Binding-site contacts:
Ligand atom C2 contacts residue ASN290 of chain 1.A at 3.9 Å.
Ligand atom O1 contacts residue ASN290 of chain 1.A at 4.2 Å.
Ligand atom C5 contacts residue ASN290 of chain 1.A at 2.9 Å.
Ligand atom C1 contacts residue ASN290 of chain 1.A at 3.1 Å.
Ligand atom C6 contacts residue ASN290 of chain 1.A at 3.4 Å.
Ligand atom O4 contacts residue ASN290 of chain 1.A at 3.9 Å.
Ligand atom C3 contacts residue ASN290 of chain 1.A at 3.5 Å.
Ligand atom O6 contacts residue ASN290 of chain 1.A at 3.7 Å.
Ligand atom C4 contacts residue ASN290 of chain 1.A at 3.6 Å.
Ligand atom O5 contacts residue ASN290 of chain 1.A at 3.3 Å (h-bond).
Ligand atom N2 contacts residue ASN290 of chain 1.A at 4.5 Å.

Sequence of chain 1.A:
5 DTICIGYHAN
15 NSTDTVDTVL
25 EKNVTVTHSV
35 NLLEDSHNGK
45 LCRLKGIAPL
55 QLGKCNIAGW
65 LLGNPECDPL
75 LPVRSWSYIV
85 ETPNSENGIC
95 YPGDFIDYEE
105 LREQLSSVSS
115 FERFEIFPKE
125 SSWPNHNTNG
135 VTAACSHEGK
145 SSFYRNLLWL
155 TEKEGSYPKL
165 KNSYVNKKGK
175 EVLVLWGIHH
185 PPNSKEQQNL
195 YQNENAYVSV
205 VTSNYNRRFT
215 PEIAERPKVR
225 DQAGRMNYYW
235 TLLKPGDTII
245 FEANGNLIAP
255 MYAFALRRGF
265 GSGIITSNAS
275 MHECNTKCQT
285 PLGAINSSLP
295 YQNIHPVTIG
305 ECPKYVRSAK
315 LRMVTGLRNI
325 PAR

The protein below binds the small molecule below.
Small molecule (SMILES): CC(=O)N[C@@H]1[C@@H](O)[C@H](O)[C@@H](CO)O[C@H]1O